Sequence of chain 1.A:
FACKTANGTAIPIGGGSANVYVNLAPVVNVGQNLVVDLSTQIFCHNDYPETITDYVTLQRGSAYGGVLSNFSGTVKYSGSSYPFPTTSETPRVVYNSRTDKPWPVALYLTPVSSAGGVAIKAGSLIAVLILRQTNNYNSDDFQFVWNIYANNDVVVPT

Binding-site contacts:
Ligand atom C4 contacts residue PHE1 of chain 1.A at 3.6 Å (hydrophobic).
Ligand atom O2 contacts residue PHE1 of chain 1.A at 2.9 Å (h-bond).
Ligand atom FAJ contacts residue TYR48 of chain 1.A at 3.4 Å.
Ligand atom C6 contacts residue ASP47 of chain 1.A at 3.7 Å.
Ligand atom C6 contacts residue PHE1 of chain 1.A at 3.6 Å (hydrophobic).
Ligand atom O4 contacts residue ASN135 of chain 1.A at 3.1 Å (h-bond).
Ligand atom O4 contacts residue ILE52 of chain 1.A at 3.6 Å.
Ligand atom C3 contacts residue ASP140 of chain 1.A at 3.1 Å.
Ligand atom O3 contacts residue GLN133 of chain 1.A at 3.2 Å (h-bond).
Ligand atom C4 contacts residue GLN133 of chain 1.A at 3.8 Å.
Ligand atom O6 contacts residue ASN46 of chain 1.A at 3.3 Å (h-bond).
Ligand atom O2 contacts residue ILE13 of chain 1.A at 3.4 Å.
Ligand atom C5 contacts residue PHE1 of chain 1.A at 3.6 Å (hydrophobic).
Ligand atom CAK contacts residue TYR48 of chain 1.A at 3.6 Å (hydrophobic).
Ligand atom O5 contacts residue ASP47 of chain 1.A at 3.8 Å.
Ligand atom O3 contacts residue PHE142 of chain 1.A at 3.7 Å.
Ligand atom C2 contacts residue ILE13 of chain 1.A at 3.8 Å (hydrophobic).
Ligand atom CAJ contacts residue TYR48 of chain 1.A at 3.4 Å (hydrophobic).
Ligand atom C6 contacts residue ASN46 of chain 1.A at 3.5 Å.
Ligand atom C2 contacts residue ASP140 of chain 1.A at 3.8 Å.
Ligand atom FAL contacts residue TYR48 of chain 1.A at 3.9 Å.
Ligand atom FAK contacts residue TYR48 of chain 1.A at 3.6 Å.
Ligand atom O3 contacts residue ASP140 of chain 1.A at 2.6 Å (salt-bridge).
Ligand atom C2 contacts residue PHE1 of chain 1.A at 3.8 Å (hydrophobic).
Ligand atom CAF contacts residue ILE52 of chain 1.A at 3.9 Å (hydrophobic).
Ligand atom O4 contacts residue GLN133 of chain 1.A at 3.4 Å (h-bond).
Ligand atom CAL contacts residue TYR48 of chain 1.A at 3.7 Å (hydrophobic).
Ligand atom O6 contacts residue ASP47 of chain 1.A at 3.0 Å (salt-bridge).
Ligand atom FAL contacts residue ILE52 of chain 1.A at 3.2 Å.
Ligand atom O6 contacts residue ASP54 of chain 1.A at 2.8 Å (salt-bridge).
Ligand atom CAF contacts residue TYR137 of chain 1.A at 3.9 Å (hydrophobic).
Ligand atom C1 contacts residue PHE1 of chain 1.A at 3.7 Å (hydrophobic).
Ligand atom C4 contacts residue ASP54 of chain 1.A at 3.5 Å.
Ligand atom O6 contacts residue PHE1 of chain 1.A at 2.6 Å (h-bond).
Ligand atom O4 contacts residue ASP54 of chain 1.A at 2.7 Å (salt-bridge).
Ligand atom CAE contacts residue ILE52 of chain 1.A at 3.8 Å (hydrophobic).
Ligand atom O3 contacts residue ASN135 of chain 1.A at 3.7 Å.
Ligand atom O5 contacts residue PHE1 of chain 1.A at 3.0 Å (h-bond).
Ligand atom C6 contacts residue ASP54 of chain 1.A at 3.6 Å.
Ligand atom CAI contacts residue TYR48 of chain 1.A at 3.7 Å (hydrophobic).

A small-molecule ligand and the protein it binds are described below.
Small molecule (SMILES): OC[C@H]1O[C@H](Oc2ccc(-c3c(F)c(F)c(F)c(F)c3F)cc2)[C@@H](O)[C@@H](O)[C@@H]1O